Sequence of chain 1.A:
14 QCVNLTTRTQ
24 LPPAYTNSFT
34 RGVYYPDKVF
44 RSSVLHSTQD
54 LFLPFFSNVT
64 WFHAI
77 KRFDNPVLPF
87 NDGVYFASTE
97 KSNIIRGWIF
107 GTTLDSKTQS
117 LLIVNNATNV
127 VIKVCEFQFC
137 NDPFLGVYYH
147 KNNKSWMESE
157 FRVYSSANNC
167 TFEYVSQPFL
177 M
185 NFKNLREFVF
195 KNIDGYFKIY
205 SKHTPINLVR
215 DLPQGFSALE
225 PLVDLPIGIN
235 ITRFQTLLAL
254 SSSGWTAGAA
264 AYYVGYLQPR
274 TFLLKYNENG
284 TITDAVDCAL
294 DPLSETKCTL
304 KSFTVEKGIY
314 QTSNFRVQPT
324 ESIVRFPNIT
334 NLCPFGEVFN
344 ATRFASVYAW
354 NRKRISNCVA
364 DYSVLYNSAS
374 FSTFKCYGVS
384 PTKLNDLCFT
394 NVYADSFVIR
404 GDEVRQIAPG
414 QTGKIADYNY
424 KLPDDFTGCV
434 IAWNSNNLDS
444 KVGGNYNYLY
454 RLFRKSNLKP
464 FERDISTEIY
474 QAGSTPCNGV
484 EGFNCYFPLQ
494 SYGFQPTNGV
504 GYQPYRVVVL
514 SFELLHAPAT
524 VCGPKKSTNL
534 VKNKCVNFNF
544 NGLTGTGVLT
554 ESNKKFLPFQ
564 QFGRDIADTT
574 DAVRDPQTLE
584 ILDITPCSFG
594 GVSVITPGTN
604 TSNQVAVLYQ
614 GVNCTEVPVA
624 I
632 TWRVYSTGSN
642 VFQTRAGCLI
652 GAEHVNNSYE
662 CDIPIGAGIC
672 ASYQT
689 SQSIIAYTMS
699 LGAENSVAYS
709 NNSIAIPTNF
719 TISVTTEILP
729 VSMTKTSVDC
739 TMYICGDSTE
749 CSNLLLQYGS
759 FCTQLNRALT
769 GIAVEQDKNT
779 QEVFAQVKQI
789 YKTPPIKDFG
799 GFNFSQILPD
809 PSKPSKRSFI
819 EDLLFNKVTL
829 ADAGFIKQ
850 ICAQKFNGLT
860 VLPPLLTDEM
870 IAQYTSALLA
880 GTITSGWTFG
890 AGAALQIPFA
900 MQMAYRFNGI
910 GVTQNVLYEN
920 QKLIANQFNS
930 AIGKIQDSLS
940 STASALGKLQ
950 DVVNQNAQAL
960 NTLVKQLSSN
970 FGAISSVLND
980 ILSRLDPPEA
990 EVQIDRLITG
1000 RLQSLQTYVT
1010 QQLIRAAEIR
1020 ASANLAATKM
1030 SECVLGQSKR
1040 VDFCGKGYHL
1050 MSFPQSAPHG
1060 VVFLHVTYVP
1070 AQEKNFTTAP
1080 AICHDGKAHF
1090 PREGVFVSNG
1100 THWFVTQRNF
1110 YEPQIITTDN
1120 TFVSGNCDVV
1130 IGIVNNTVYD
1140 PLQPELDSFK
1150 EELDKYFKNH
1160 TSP

A small-molecule ligand and the protein it binds are described below.
Small molecule (SMILES): CC(=O)N[C@H]1[C@H](O[C@H]2[C@H](O)[C@@H](NC(C)=O)CO[C@@H]2CO[C@@H]2O[C@@H](C)[C@@H](O)[C@@H](O)[C@@H]2O)O[C@H](CO)[C@@H](O)[C@@H]1O

Sequence of chain 1.C:
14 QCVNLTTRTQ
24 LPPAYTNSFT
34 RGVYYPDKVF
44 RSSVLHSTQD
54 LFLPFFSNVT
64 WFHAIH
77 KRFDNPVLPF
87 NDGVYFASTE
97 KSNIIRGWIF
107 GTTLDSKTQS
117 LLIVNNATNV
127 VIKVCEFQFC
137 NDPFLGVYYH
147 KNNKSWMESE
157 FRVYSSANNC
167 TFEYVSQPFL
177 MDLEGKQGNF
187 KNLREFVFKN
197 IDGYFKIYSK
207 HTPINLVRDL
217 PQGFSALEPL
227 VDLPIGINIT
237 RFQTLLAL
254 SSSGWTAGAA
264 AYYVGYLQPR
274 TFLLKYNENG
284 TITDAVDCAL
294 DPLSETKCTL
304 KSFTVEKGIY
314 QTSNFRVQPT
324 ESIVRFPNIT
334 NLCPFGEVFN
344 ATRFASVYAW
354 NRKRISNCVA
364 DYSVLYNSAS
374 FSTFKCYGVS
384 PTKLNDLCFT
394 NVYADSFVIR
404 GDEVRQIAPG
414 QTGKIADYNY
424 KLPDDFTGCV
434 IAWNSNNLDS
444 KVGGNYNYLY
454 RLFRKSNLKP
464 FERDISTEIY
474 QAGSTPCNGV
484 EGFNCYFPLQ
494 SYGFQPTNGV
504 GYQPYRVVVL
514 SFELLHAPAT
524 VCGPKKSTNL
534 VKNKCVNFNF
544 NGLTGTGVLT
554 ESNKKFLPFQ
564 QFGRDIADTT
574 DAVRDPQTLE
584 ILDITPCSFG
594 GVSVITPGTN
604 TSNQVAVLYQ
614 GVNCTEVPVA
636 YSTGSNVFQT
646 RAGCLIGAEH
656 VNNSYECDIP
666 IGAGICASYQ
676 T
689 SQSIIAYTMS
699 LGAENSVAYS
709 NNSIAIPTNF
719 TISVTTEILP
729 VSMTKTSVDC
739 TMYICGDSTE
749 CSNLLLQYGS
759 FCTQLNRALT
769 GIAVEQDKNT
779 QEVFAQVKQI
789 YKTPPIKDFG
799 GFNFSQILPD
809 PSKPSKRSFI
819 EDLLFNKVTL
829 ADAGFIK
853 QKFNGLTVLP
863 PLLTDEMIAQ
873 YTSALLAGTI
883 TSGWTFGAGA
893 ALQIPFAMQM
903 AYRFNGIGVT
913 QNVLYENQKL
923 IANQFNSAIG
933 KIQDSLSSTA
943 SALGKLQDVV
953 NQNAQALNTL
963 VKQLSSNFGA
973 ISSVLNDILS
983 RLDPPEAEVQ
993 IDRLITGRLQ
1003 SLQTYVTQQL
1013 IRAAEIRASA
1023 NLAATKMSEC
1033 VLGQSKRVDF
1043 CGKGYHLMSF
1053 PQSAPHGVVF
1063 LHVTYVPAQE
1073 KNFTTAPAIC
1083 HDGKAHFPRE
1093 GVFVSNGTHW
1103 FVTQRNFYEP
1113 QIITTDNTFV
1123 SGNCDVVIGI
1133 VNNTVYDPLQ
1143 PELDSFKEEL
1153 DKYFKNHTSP

Binding-site contacts:
Ligand atom C8 contacts residue GLU1072 of chain 1.C at 3.5 Å.
Ligand atom C4 contacts residue ALA706 of chain 1.C at 4.3 Å (hydrophobic).
Ligand atom O7 contacts residue SER704 of chain 1.C at 4.1 Å.
Ligand atom C7 contacts residue ALA706 of chain 1.C at 4.0 Å (hydrophobic).
Ligand atom O5 contacts residue ASN1074 of chain 1.C at 2.3 Å (h-bond).
Ligand atom C1 contacts residue GLN895 of chain 1.A at 4.3 Å.
Ligand atom O7 contacts residue ASN1074 of chain 1.C at 4.3 Å.
Ligand atom C7 contacts residue ASN1074 of chain 1.C at 3.9 Å.
Ligand atom O4 contacts residue ALA706 of chain 1.C at 4.0 Å.
Ligand atom O5 contacts residue ALA706 of chain 1.C at 4.5 Å.
Ligand atom C3 contacts residue ASN1074 of chain 1.C at 3.8 Å.
Ligand atom C2 contacts residue ASN1074 of chain 1.C at 4.0 Å.
Ligand atom C5 contacts residue ASN1074 of chain 1.C at 3.6 Å.
Ligand atom N2 contacts residue ASN1074 of chain 1.C at 2.9 Å (h-bond).
Ligand atom O7 contacts residue ALA706 of chain 1.C at 3.9 Å.
Ligand atom C6 contacts residue ALA706 of chain 1.C at 4.2 Å (hydrophobic).
Ligand atom C1 contacts residue ASN1074 of chain 1.C at 1.4 Å.
Ligand atom O6 contacts residue ASN1074 of chain 1.C at 4.4 Å.
Ligand atom C2 contacts residue ASN1074 of chain 1.C at 2.5 Å.
Ligand atom O2 contacts residue ASN1074 of chain 1.C at 3.0 Å (h-bond).
Ligand atom C5 contacts residue ALA706 of chain 1.C at 3.6 Å (hydrophobic).
Ligand atom C4 contacts residue ASN1074 of chain 1.C at 4.2 Å.
Ligand atom C8 contacts residue ALA706 of chain 1.C at 4.1 Å (hydrophobic).